Binding-site contacts:
Ligand atom C2 contacts residue MET114 of chain 1.S at 3.3 Å (hydrophobic).
Ligand atom N3 contacts residue TYR89 of chain 1.R at 2.7 Å (h-bond).
Ligand atom N1 contacts residue THR144 of chain 1.R at 3.7 Å.
Ligand atom C1 contacts residue MET114 of chain 1.S at 3.3 Å (hydrophobic).
Ligand atom BR1 contacts residue LEU112 of chain 1.S at 3.2 Å.
Ligand atom C7 contacts residue TRP53 of chain 1.S at 3.5 Å (hydrophobic).
Ligand atom C4 contacts residue LEU112 of chain 1.S at 3.5 Å (hydrophobic).
Ligand atom C2 contacts residue TRP143 of chain 1.R at 3.5 Å (hydrophobic).
Ligand atom C3 contacts residue TRP143 of chain 1.R at 3.9 Å (hydrophobic).
Ligand atom C9 contacts residue TRP143 of chain 1.R at 3.6 Å (hydrophobic).
Ligand atom C3 contacts residue LEU112 of chain 1.S at 4.1 Å (hydrophobic).
Ligand atom C8 contacts residue TYR89 of chain 1.R at 3.1 Å (hydrophobic).
Ligand atom C7 contacts residue TYR89 of chain 1.R at 3.7 Å (hydrophobic).
Ligand atom N2 contacts residue MET114 of chain 1.S at 3.3 Å.
Ligand atom BR1 contacts residue TYR113 of chain 1.S at 4.1 Å.
Ligand atom C3 contacts residue CYS188 of chain 1.R at 3.9 Å (hydrophobic).
Ligand atom N1 contacts residue MET114 of chain 1.S at 3.5 Å.
Ligand atom C10 contacts residue CYS187 of chain 1.R at 3.7 Å (hydrophobic).
Ligand atom BR1 contacts residue LEU102 of chain 1.S at 3.9 Å.
Ligand atom C1 contacts residue TRP143 of chain 1.R at 3.5 Å (hydrophobic).
Ligand atom BR1 contacts residue ARG104 of chain 1.S at 3.5 Å.
Ligand atom C5 contacts residue LEU112 of chain 1.S at 3.9 Å (hydrophobic).
Ligand atom N2 contacts residue TRP143 of chain 1.R at 3.5 Å (h-bond).
Ligand atom C3 contacts residue MET114 of chain 1.S at 3.8 Å (hydrophobic).
Ligand atom N1 contacts residue TRP143 of chain 1.R at 4.0 Å.
Ligand atom BR1 contacts residue ALA103 of chain 1.S at 4.0 Å.
Ligand atom C10 contacts residue TRP143 of chain 1.R at 4.1 Å (hydrophobic).
Ligand atom C9 contacts residue TYR192 of chain 1.R at 3.8 Å (hydrophobic).
Ligand atom C10 contacts residue MET114 of chain 1.S at 3.5 Å (hydrophobic).
Ligand atom N3 contacts residue TRP143 of chain 1.R at 3.1 Å (h-bond).
Ligand atom C8 contacts residue TYR185 of chain 1.R at 3.9 Å (hydrophobic).
Ligand atom C6 contacts residue TRP143 of chain 1.R at 3.2 Å (hydrophobic).
Ligand atom C6 contacts residue MET114 of chain 1.S at 4.0 Å (hydrophobic).
Ligand atom BR1 contacts residue THR144 of chain 1.R at 4.0 Å.
Ligand atom C8 contacts residue TYR192 of chain 1.R at 3.8 Å (hydrophobic).
Ligand atom BR1 contacts residue MET114 of chain 1.S at 4.2 Å.
Ligand atom C8 contacts residue TRP143 of chain 1.R at 3.5 Å (hydrophobic).
Ligand atom N3 contacts residue SER142 of chain 1.R at 4.2 Å.
Ligand atom C7 contacts residue TRP143 of chain 1.R at 3.8 Å (hydrophobic).
Ligand atom C5 contacts residue THR144 of chain 1.R at 3.8 Å.

The protein below binds the small molecule below.
Small molecule (SMILES): Brc1ccc(N2CCCNCC2)cn1

Sequence of chain 1.R:
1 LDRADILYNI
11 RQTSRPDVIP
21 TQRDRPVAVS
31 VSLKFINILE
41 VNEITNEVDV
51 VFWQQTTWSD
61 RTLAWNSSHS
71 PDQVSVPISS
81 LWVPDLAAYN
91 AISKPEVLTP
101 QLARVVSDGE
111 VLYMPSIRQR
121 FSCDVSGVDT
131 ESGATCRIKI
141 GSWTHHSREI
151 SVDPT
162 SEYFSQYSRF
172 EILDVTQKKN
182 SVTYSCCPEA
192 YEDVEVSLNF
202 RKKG

Sequence of chain 1.S:
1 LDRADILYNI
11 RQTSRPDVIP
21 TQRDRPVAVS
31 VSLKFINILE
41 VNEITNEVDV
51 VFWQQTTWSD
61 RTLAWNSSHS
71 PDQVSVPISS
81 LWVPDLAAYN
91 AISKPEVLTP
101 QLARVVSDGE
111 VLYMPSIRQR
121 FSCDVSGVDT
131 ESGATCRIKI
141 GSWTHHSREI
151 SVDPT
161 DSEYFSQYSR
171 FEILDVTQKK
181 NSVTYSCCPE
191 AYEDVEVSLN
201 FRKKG